Binding-site contacts:
Ligand atom C12 contacts residue PRO73 of chain 1.A at 3.1 Å (hydrophobic).
Ligand atom O3 contacts residue ARG85 of chain 1.A at 3.7 Å.
Ligand atom O5 contacts residue ASN128 of chain 1.A at 3.5 Å.
Ligand atom C19 contacts residue LYS135 of chain 1.A at 3.2 Å.
Ligand atom C8 contacts residue ASP63 of chain 1.A at 3.5 Å.
Ligand atom C21 contacts residue TRP29 of chain 1.A at 3.5 Å (hydrophobic).
Ligand atom C4 contacts residue TRP29 of chain 1.A at 3.6 Å (hydrophobic).
Ligand atom C19 contacts residue ASN128 of chain 1.A at 3.5 Å.
Ligand atom C5 contacts residue TRP29 of chain 1.A at 3.4 Å (hydrophobic).
Ligand atom C1 contacts residue MET74 of chain 1.A at 3.9 Å (hydrophobic).
Ligand atom C2 contacts residue GLU76 of chain 1.A at 3.7 Å.
Ligand atom O4 contacts residue LYS135 of chain 1.A at 2.5 Å (salt-bridge).
Ligand atom O1 contacts residue TRP139 of chain 1.A at 3.8 Å.
Ligand atom C11 contacts residue SER65 of chain 1.A at 3.8 Å.
Ligand atom C8 contacts residue ASN128 of chain 1.A at 3.6 Å.
Ligand atom O3 contacts residue VAL126 of chain 1.A at 3.7 Å.
Ligand atom O2 contacts residue TRP75 of chain 1.A at 3.7 Å.
Ligand atom O1 contacts residue TRP75 of chain 1.A at 2.6 Å (h-bond).
Ligand atom N3 contacts residue SER65 of chain 1.A at 3.3 Å (h-bond).
Ligand atom O5 contacts residue ARG130 of chain 1.A at 3.1 Å (salt-bridge).
Ligand atom O1 contacts residue MET74 of chain 1.A at 3.1 Å.
Ligand atom S2 contacts residue LYS135 of chain 1.A at 1.6 Å (salt-bridge).
Ligand atom O2 contacts residue ARG85 of chain 1.A at 3.5 Å (salt-bridge).
Ligand atom O3 contacts residue ASN128 of chain 1.A at 3.3 Å (h-bond).
Ligand atom O5 contacts residue LYS135 of chain 1.A at 2.5 Å (salt-bridge).
Ligand atom N3 contacts residue PRO73 of chain 1.A at 3.5 Å (h-bond).
Ligand atom C6 contacts residue TRP29 of chain 1.A at 3.6 Å (hydrophobic).
Ligand atom C14 contacts residue ARG85 of chain 1.A at 3.9 Å.
Ligand atom C17 contacts residue LYS135 of chain 1.A at 3.7 Å.
Ligand atom C9 contacts residue ASP63 of chain 1.A at 3.6 Å.
Ligand atom C1 contacts residue TRP29 of chain 1.A at 3.8 Å (hydrophobic).
Ligand atom C2 contacts residue TRP75 of chain 1.A at 3.8 Å (hydrophobic).
Ligand atom C1 contacts residue TRP75 of chain 1.A at 3.4 Å (hydrophobic).
Ligand atom C12 contacts residue VAL126 of chain 1.A at 3.7 Å (hydrophobic).
Ligand atom C20 contacts residue TRP29 of chain 1.A at 3.7 Å (hydrophobic).
Ligand atom N1 contacts residue GLU76 of chain 1.A at 3.2 Å (salt-bridge).
Ligand atom C10 contacts residue ASP63 of chain 1.A at 2.9 Å.
Ligand atom N1 contacts residue TRP75 of chain 1.A at 3.4 Å.
Ligand atom C18 contacts residue LYS135 of chain 1.A at 2.6 Å.
Ligand atom O2 contacts residue TRP139 of chain 1.A at 3.5 Å.

Sequence of chain 1.A:
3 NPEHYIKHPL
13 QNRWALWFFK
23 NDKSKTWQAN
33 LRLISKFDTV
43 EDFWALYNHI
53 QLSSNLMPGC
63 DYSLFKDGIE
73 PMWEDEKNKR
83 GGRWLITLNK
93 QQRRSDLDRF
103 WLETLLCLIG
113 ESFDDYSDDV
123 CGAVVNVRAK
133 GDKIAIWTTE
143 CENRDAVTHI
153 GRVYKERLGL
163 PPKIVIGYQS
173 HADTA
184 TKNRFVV

The protein below binds the small molecule below.
Small molecule (SMILES): O=c1[nH]ccc2ccc(N(Cc3ccncc3)S(=O)(=O)c3cccc(S(=O)(=O)F)c3)cc12